Sequence of chain 1.H:
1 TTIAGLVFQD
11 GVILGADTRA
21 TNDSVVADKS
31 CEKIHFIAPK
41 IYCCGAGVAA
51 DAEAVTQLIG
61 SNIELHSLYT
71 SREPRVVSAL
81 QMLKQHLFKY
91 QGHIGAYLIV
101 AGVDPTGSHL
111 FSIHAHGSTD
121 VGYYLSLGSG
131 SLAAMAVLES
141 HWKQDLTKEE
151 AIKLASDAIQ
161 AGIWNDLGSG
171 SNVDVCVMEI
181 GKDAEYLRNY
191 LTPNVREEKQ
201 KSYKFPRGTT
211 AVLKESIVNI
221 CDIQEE

Binding-site contacts:
Ligand atom C16 contacts residue GLY45 of chain 1.H at 3.7 Å.
Ligand atom O31 contacts residue ALA20 of chain 1.H at 3.2 Å.
Ligand atom C32 contacts residue THR21 of chain 1.H at 3.8 Å.
Ligand atom C43 contacts residue CYS129 of chain 1.I at 3.6 Å (hydrophobic).
Ligand atom C32 contacts residue GLY47 of chain 1.H at 3.8 Å.
Ligand atom C19 contacts residue ALA49 of chain 1.H at 3.7 Å (hydrophobic).
Ligand atom C18 contacts residue GLY45 of chain 1.H at 3.6 Å.
Ligand atom C20 contacts residue ALA49 of chain 1.H at 3.6 Å (hydrophobic).
Ligand atom C26 contacts residue THR1 of chain 1.H at 2.4 Å.
Ligand atom C4 contacts residue LEU126 of chain 1.I at 3.7 Å (hydrophobic).
Ligand atom O31 contacts residue THR21 of chain 1.H at 2.8 Å (h-bond).
Ligand atom N22 contacts residue HIS35 of chain 1.H at 3.3 Å (h-bond).
Ligand atom C26 contacts residue GLY47 of chain 1.H at 3.4 Å.
Ligand atom C9 contacts residue THR21 of chain 1.H at 3.7 Å.
Ligand atom C16 contacts residue THR1 of chain 1.H at 2.6 Å.
Ligand atom O30 contacts residue GLY128 of chain 1.H at 3.4 Å.
Ligand atom N22 contacts residue GLU32 of chain 1.H at 3.5 Å (salt-bridge).
Ligand atom O39 contacts residue ALA49 of chain 1.H at 3.2 Å (h-bond).
Ligand atom C24 contacts residue LYS33 of chain 1.H at 3.4 Å.
Ligand atom C23 contacts residue CYS31 of chain 1.H at 3.5 Å (hydrophobic).
Ligand atom C23 contacts residue ALA49 of chain 1.H at 3.7 Å (hydrophobic).
Ligand atom S5 contacts residue ASP125 of chain 1.I at 3.6 Å (salt-bridge).
Ligand atom C4 contacts residue ILE127 of chain 1.I at 3.7 Å (hydrophobic).
Ligand atom N14 contacts residue GLY47 of chain 1.H at 3.1 Å (h-bond).
Ligand atom C3 contacts residue LEU126 of chain 1.I at 3.7 Å (hydrophobic).
Ligand atom C25 contacts residue THR1 of chain 1.H at 1.4 Å.
Ligand atom C28 contacts residue THR1 of chain 1.H at 3.6 Å.
Ligand atom O30 contacts residue SER129 of chain 1.H at 2.8 Å (h-bond).
Ligand atom N14 contacts residue THR1 of chain 1.H at 3.6 Å (h-bond).
Ligand atom C42 contacts residue ALA27 of chain 1.H at 3.1 Å (hydrophobic).
Ligand atom N11 contacts residue THR21 of chain 1.H at 2.8 Å (h-bond).
Ligand atom O30 contacts residue THR1 of chain 1.H at 3.1 Å.
Ligand atom C12 contacts residue THR21 of chain 1.H at 3.7 Å.
Ligand atom O44 contacts residue ASN22 of chain 1.H at 3.4 Å.
Ligand atom N22 contacts residue GLU53 of chain 1.H at 2.8 Å (salt-bridge).
Ligand atom S27 contacts residue THR1 of chain 1.H at 3.5 Å (h-bond).
Ligand atom C34 contacts residue GLY47 of chain 1.H at 3.5 Å.
Ligand atom C15 contacts residue THR1 of chain 1.H at 2.3 Å.
Ligand atom C10 contacts residue THR21 of chain 1.H at 3.6 Å.
Ligand atom C12 contacts residue GLY47 of chain 1.H at 3.6 Å.

This small molecule binds to this protein.
Small molecule (SMILES): Cc1ncc(C(=O)N[C@@H](CC(C)C)C(=O)N[C@@H](CC2CCCCC2)C(=O)N[C@H](CCS(C)(=O)=O)Cc2ccc(CN)cc2)s1

Sequence of chain 1.I:
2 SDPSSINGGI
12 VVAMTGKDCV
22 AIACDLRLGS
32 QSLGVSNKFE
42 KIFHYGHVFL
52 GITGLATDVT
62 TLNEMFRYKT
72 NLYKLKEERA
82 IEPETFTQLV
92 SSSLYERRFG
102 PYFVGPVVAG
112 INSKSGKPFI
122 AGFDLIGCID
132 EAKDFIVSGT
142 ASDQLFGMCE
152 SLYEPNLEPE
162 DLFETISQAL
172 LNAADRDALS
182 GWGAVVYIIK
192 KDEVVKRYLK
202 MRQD